Sequence of chain 7.C:
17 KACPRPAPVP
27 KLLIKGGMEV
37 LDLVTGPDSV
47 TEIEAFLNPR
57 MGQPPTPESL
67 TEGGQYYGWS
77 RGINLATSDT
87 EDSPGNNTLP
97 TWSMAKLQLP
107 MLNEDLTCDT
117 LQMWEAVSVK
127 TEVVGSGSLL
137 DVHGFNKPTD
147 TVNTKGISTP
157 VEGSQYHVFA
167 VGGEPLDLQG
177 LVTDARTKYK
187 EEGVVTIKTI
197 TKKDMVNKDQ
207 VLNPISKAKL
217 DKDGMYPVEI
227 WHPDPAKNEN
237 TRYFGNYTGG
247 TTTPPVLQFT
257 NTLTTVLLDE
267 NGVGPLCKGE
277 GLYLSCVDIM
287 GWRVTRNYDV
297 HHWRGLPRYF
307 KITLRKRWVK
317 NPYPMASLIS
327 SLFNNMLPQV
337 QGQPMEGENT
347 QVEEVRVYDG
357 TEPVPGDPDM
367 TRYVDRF

Binding-site contacts:
Ligand atom O1A contacts residue ARG77 of chain 7.C at 3.0 Å (salt-bridge).
Ligand atom O1A contacts residue HIS298 of chain 7.C at 4.3 Å.
Ligand atom O4 contacts residue GLY78 of chain 7.C at 3.1 Å.
Ligand atom C1 contacts residue ARG77 of chain 7.C at 3.3 Å.
Ligand atom C4 contacts residue HIS298 of chain 7.C at 3.8 Å.
Ligand atom O1B contacts residue ARG77 of chain 7.C at 2.7 Å (salt-bridge).
Ligand atom C3 contacts residue GLY78 of chain 7.C at 4.3 Å.
Ligand atom N5 contacts residue TYR72 of chain 7.C at 3.1 Å (h-bond).
Ligand atom O10 contacts residue THR291 of chain 7.C at 4.4 Å.
Ligand atom C1 contacts residue GLY78 of chain 7.C at 4.2 Å.
Ligand atom C6 contacts residue TYR72 of chain 7.C at 3.9 Å (hydrophobic).
Ligand atom O4 contacts residue ILE79 of chain 7.C at 3.7 Å.
Ligand atom O1A contacts residue TYR72 of chain 7.C at 3.6 Å.
Ligand atom O3 contacts residue VAL296 of chain 7.C at 4.4 Å.
Ligand atom O3 contacts residue GLY78 of chain 7.C at 3.4 Å.
Ligand atom C3 contacts residue GLY78 of chain 7.C at 3.9 Å.
Ligand atom O1B contacts residue TYR72 of chain 7.C at 4.4 Å.
Ligand atom C2 contacts residue ARG77 of chain 7.C at 4.4 Å.
Ligand atom O10 contacts residue ASN293 of chain 7.C at 4.5 Å.
Ligand atom C2 contacts residue GLY78 of chain 7.C at 4.1 Å.
Ligand atom O9 contacts residue ARG77 of chain 7.C at 3.8 Å.
Ligand atom C11 contacts residue ASP85 of chain 7.D at 4.0 Å.
Ligand atom C1 contacts residue TYR72 of chain 7.C at 4.3 Å (hydrophobic).
Ligand atom C5 contacts residue TYR72 of chain 7.C at 3.6 Å (hydrophobic).
Ligand atom C6 contacts residue ASN93 of chain 7.C at 3.7 Å.
Ligand atom O6 contacts residue ASN93 of chain 7.C at 3.4 Å (h-bond).
Ligand atom C3 contacts residue HIS298 of chain 7.C at 3.5 Å.
Ligand atom O8 contacts residue ARG77 of chain 7.C at 3.6 Å (salt-bridge).
Ligand atom C10 contacts residue TYR72 of chain 7.C at 4.0 Å (hydrophobic).
Ligand atom O4 contacts residue ASN80 of chain 7.C at 4.3 Å.
Ligand atom O4 contacts residue ARG289 of chain 7.C at 4.5 Å.
Ligand atom O4 contacts residue TYR72 of chain 7.C at 3.8 Å.
Ligand atom O4 contacts residue HIS298 of chain 7.C at 3.2 Å (h-bond).
Ligand atom C4 contacts residue TYR72 of chain 7.C at 3.4 Å (hydrophobic).
Ligand atom O1A contacts residue GLY78 of chain 7.C at 3.8 Å.
Ligand atom C3 contacts residue ARG77 of chain 7.C at 4.2 Å.
Ligand atom C4 contacts residue ARG77 of chain 7.C at 4.4 Å.
Ligand atom O4 contacts residue THR291 of chain 7.C at 3.3 Å.
Ligand atom C4 contacts residue GLY78 of chain 7.C at 3.2 Å.
Ligand atom C11 contacts residue TYR72 of chain 7.C at 4.3 Å (hydrophobic).

Sequence of chain 7.D:
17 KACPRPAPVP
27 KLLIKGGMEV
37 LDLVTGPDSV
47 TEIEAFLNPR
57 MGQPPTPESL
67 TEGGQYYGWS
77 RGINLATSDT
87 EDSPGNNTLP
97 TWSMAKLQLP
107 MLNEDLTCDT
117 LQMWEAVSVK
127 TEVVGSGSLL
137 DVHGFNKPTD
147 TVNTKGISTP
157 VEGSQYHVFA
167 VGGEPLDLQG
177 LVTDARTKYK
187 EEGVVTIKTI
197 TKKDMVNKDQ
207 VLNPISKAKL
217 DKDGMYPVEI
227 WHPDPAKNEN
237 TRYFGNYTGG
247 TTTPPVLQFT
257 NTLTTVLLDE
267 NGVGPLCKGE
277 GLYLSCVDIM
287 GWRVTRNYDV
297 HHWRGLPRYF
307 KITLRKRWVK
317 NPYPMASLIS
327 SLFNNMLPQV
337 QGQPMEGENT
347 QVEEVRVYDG

The protein below binds the small molecule below.
Small molecule (SMILES): CC(=O)N[C@H]1[C@H]([C@H](O)[C@H](O)CO)O[C@@](O[C@H]2[C@@H](O)[C@@H](CO)O[C@@H](O[C@H]3[C@H](O)[C@@H](O)[C@H](O)O[C@@H]3CO)[C@@H]2O)(C(=O)O)C[C@@H]1O